Sequence of chain 1.A:
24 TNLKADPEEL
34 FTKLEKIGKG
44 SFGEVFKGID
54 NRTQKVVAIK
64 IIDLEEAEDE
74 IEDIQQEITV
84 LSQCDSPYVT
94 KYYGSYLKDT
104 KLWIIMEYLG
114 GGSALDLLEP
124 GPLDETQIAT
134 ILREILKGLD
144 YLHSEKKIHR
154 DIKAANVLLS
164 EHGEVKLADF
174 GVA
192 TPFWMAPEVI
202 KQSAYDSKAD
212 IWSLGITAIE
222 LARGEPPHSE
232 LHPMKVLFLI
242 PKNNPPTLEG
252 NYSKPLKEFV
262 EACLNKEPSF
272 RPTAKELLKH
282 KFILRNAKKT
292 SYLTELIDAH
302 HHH

Binding-site contacts:
Ligand atom C7 contacts residue ASP172 of chain 1.A at 3.6 Å.
Ligand atom C11 contacts residue ILE107 of chain 1.A at 3.8 Å (hydrophobic).
Ligand atom N1 contacts residue LEU112 of chain 1.A at 3.0 Å (h-bond).
Ligand atom C2 contacts residue ALA61 of chain 1.A at 3.5 Å (hydrophobic).
Ligand atom C22 contacts residue ASP172 of chain 1.A at 3.6 Å.
Ligand atom C11 contacts residue LEU84 of chain 1.A at 3.5 Å (hydrophobic).
Ligand atom N4 contacts residue ALA158 of chain 1.A at 2.7 Å (h-bond).
Ligand atom C2 contacts residue LEU161 of chain 1.A at 3.7 Å (hydrophobic).
Ligand atom N4 contacts residue ASN159 of chain 1.A at 3.3 Å (h-bond).
Ligand atom C11 contacts residue GLU80 of chain 1.A at 3.7 Å.
Ligand atom C13 contacts residue GLU80 of chain 1.A at 3.5 Å.
Ligand atom N contacts residue LEU112 of chain 1.A at 2.6 Å (h-bond).
Ligand atom CL contacts residue ALA61 of chain 1.A at 3.5 Å.
Ligand atom CL contacts residue MET109 of chain 1.A at 3.3 Å.
Ligand atom C8 contacts residue ASP172 of chain 1.A at 3.5 Å.
Ligand atom C14 contacts residue LYS63 of chain 1.A at 3.8 Å.
Ligand atom C contacts residue LEU112 of chain 1.A at 3.4 Å (hydrophobic).
Ligand atom N4 contacts residue ASP172 of chain 1.A at 2.8 Å (salt-bridge).
Ligand atom C9 contacts residue LYS63 of chain 1.A at 3.6 Å.
Ligand atom C22 contacts residue ALA158 of chain 1.A at 3.0 Å (hydrophobic).
Ligand atom C17 contacts residue MET109 of chain 1.A at 3.5 Å (hydrophobic).
Ligand atom N2 contacts residue LYS63 of chain 1.A at 2.9 Å (salt-bridge).
Ligand atom C10 contacts residue GLU80 of chain 1.A at 3.6 Å.
Ligand atom C2 contacts residue GLU110 of chain 1.A at 3.3 Å.
Ligand atom N5 contacts residue ILE40 of chain 1.A at 3.7 Å.
Ligand atom C12 contacts residue ILE81 of chain 1.A at 3.7 Å (hydrophobic).
Ligand atom C12 contacts residue GLU80 of chain 1.A at 3.7 Å.
Ligand atom C10 contacts residue LYS63 of chain 1.A at 3.7 Å.
Ligand atom C1 contacts residue LEU112 of chain 1.A at 3.6 Å (hydrophobic).
Ligand atom C3 contacts residue LEU161 of chain 1.A at 3.7 Å (hydrophobic).
Ligand atom C21 contacts residue ASP172 of chain 1.A at 3.6 Å.
Ligand atom C15 contacts residue LYS63 of chain 1.A at 3.7 Å.
Ligand atom C16 contacts residue LYS63 of chain 1.A at 3.7 Å.
Ligand atom C16 contacts residue MET109 of chain 1.A at 3.6 Å (hydrophobic).
Ligand atom N2 contacts residue GLU80 of chain 1.A at 3.7 Å.
Ligand atom C4 contacts residue ALA61 of chain 1.A at 3.5 Å (hydrophobic).
Ligand atom O contacts residue VAL48 of chain 1.A at 3.5 Å.
Ligand atom C14 contacts residue GLU80 of chain 1.A at 3.3 Å.
Ligand atom C3 contacts residue ALA61 of chain 1.A at 3.5 Å (hydrophobic).
Ligand atom C15 contacts residue GLU80 of chain 1.A at 3.6 Å.

This small molecule binds to this protein.
Small molecule (SMILES): CNc1ncc2cc(-c3ccc(-c4cccc(C)n4)cc3Cl)c(=O)n(CCCCN)c2n1